A protein and the small-molecule ligand that binds it are described below.
Small molecule (SMILES): CC(C)CCC[C@@H](C)[C@H]1CC[C@H]2[C@@H]3CC=C4C[C@@H](OC(=O)CCC(=O)O)CC[C@]4(C)[C@H]3CC[C@]12C

Binding-site contacts:
Ligand atom CAR contacts residue VAL843 of chain 1.D at 4.1 Å (hydrophobic).
Ligand atom CAI contacts residue Y011 of chain 1.S at 3.4 Å.
Ligand atom CAS contacts residue VAL737 of chain 1.D at 3.8 Å (hydrophobic).
Ligand atom CAU contacts residue VAL737 of chain 1.D at 3.7 Å (hydrophobic).
Ligand atom CAC contacts residue ILE738 of chain 1.D at 3.7 Å (hydrophobic).
Ligand atom CAD contacts residue PHE841 of chain 1.D at 3.6 Å (hydrophobic).
Ligand atom CAY contacts residue VAL843 of chain 1.D at 4.2 Å (hydrophobic).
Ligand atom OAH contacts residue SER844 of chain 1.D at 4.2 Å.
Ligand atom OAW contacts residue TRP677 of chain 1.D at 3.8 Å.
Ligand atom CAL contacts residue ASN687 of chain 1.D at 4.0 Å.
Ligand atom OAG contacts residue SER844 of chain 1.D at 3.9 Å.
Ligand atom OAH contacts residue Y011 of chain 1.S at 3.6 Å.
Ligand atom CAX contacts residue ARG845 of chain 1.D at 3.5 Å.
Ligand atom CBF contacts residue SER734 of chain 1.D at 4.1 Å.
Ligand atom OAW contacts residue VAL843 of chain 1.D at 4.1 Å.
Ligand atom CAK contacts residue Y011 of chain 1.S at 4.1 Å.
Ligand atom CAQ contacts residue ILE691 of chain 1.D at 4.2 Å (hydrophobic).
Ligand atom CAE contacts residue Y011 of chain 1.S at 3.7 Å.
Ligand atom CAR contacts residue PHE733 of chain 1.D at 3.6 Å (hydrophobic).
Ligand atom CAT contacts residue PHE733 of chain 1.D at 3.6 Å (hydrophobic).
Ligand atom CAV contacts residue Y011 of chain 1.S at 3.3 Å.
Ligand atom CAY contacts residue TRP677 of chain 1.D at 3.6 Å (hydrophobic).
Ligand atom CAL contacts residue Y011 of chain 1.S at 4.0 Å.
Ligand atom OAG contacts residue VAL843 of chain 1.D at 3.4 Å (h-bond).
Ligand atom OAH contacts residue ARG845 of chain 1.D at 2.4 Å (salt-bridge).
Ligand atom CAK contacts residue ILE691 of chain 1.D at 3.8 Å (hydrophobic).
Ligand atom CAX contacts residue SER844 of chain 1.D at 4.1 Å.
Ligand atom CAD contacts residue Y011 of chain 1.S at 4.0 Å.
Ligand atom CAR contacts residue TRP677 of chain 1.D at 4.1 Å (hydrophobic).
Ligand atom CAY contacts residue SER844 of chain 1.D at 4.0 Å.
Ligand atom OAF contacts residue ARG845 of chain 1.D at 3.2 Å (salt-bridge).
Ligand atom CAZ contacts residue Y011 of chain 1.S at 3.4 Å.
Ligand atom CAP contacts residue ILE691 of chain 1.D at 4.2 Å (hydrophobic).
Ligand atom CAC contacts residue ILE741 of chain 1.D at 3.8 Å (hydrophobic).
Ligand atom CBC contacts residue PHE730 of chain 1.D at 4.0 Å (hydrophobic).
Ligand atom CAR contacts residue PHE730 of chain 1.D at 4.1 Å (hydrophobic).
Ligand atom OAG contacts residue TRP677 of chain 1.D at 3.2 Å.
Ligand atom CAT contacts residue SER734 of chain 1.D at 3.8 Å.
Ligand atom OAW contacts residue SER844 of chain 1.D at 3.5 Å.
Ligand atom CAM contacts residue PHE730 of chain 1.D at 4.0 Å (hydrophobic).

Sequence of chain 1.D:
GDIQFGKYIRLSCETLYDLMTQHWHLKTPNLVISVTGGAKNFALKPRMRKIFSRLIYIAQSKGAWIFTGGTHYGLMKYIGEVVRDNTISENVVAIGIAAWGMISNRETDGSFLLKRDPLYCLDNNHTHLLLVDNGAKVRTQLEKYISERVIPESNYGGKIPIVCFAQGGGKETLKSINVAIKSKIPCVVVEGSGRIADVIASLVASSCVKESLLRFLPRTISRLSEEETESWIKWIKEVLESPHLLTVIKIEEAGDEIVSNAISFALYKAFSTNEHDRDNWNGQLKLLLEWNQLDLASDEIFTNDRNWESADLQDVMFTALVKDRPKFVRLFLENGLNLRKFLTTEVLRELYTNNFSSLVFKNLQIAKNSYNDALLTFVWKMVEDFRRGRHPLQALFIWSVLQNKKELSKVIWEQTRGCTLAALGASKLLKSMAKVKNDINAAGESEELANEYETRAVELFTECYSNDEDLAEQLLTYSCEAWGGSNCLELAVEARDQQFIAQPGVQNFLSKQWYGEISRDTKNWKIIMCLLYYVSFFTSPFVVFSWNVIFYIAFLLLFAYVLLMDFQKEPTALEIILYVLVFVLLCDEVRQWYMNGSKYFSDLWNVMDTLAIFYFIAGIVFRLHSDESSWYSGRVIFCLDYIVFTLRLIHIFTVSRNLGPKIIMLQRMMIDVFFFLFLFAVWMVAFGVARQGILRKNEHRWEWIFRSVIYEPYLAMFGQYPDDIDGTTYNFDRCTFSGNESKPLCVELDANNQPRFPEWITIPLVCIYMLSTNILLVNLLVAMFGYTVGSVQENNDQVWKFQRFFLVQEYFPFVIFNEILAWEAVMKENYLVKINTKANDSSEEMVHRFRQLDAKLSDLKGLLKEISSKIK